Binding-site contacts:
Ligand atom C11 contacts residue THR21 of chain 1.K at 3.7 Å.
Ligand atom C32 contacts residue TYR108 of chain 1.L at 3.4 Å (hydrophobic).
Ligand atom N22 contacts residue THR1 of chain 1.K at 3.6 Å.
Ligand atom C11 contacts residue ARG19 of chain 1.K at 3.2 Å.
Ligand atom C12 contacts residue THR1 of chain 1.K at 2.5 Å.
Ligand atom O13 contacts residue THR21 of chain 1.K at 3.0 Å (h-bond).
Ligand atom O21 contacts residue MES1 of chain 1.LA at 2.3 Å (h-bond).
Ligand atom C10 contacts residue THR1 of chain 1.K at 1.5 Å.
Ligand atom O13 contacts residue MES1 of chain 1.LA at 3.5 Å.
Ligand atom C9 contacts residue THR1 of chain 1.K at 1.4 Å.
Ligand atom C4 contacts residue MET31 of chain 1.K at 3.5 Å (hydrophobic).
Ligand atom C23 contacts residue GLY47 of chain 1.K at 3.6 Å.
Ligand atom C7 contacts residue THR1 of chain 1.K at 2.6 Å.
Ligand atom C7 contacts residue LYS33 of chain 1.K at 3.7 Å.
Ligand atom C12 contacts residue MES1 of chain 1.LA at 3.3 Å.
Ligand atom O13 contacts residue THR1 of chain 1.K at 3.5 Å (h-bond).
Ligand atom C10 contacts residue TYR169 of chain 1.K at 3.6 Å (hydrophobic).
Ligand atom O21 contacts residue GLY47 of chain 1.K at 3.4 Å (h-bond).
Ligand atom O49 contacts residue THR21 of chain 1.K at 3.4 Å (h-bond).
Ligand atom N22 contacts residue GLY47 of chain 1.K at 3.0 Å (h-bond).
Ligand atom C2 contacts residue MET45 of chain 1.K at 3.6 Å (hydrophobic).
Ligand atom C9 contacts residue MES1 of chain 1.LA at 3.6 Å.
Ligand atom O49 contacts residue ALA20 of chain 1.K at 3.3 Å.
Ligand atom C1 contacts residue MET45 of chain 1.K at 3.6 Å (hydrophobic).
Ligand atom C6 contacts residue LYS33 of chain 1.K at 3.5 Å.
Ligand atom C11 contacts residue TYR169 of chain 1.K at 3.2 Å (hydrophobic).
Ligand atom C48 contacts residue GLY47 of chain 1.K at 3.4 Å.
Ligand atom C4 contacts residue ALA49 of chain 1.K at 3.6 Å (hydrophobic).
Ligand atom C3 contacts residue ALA49 of chain 1.K at 3.5 Å (hydrophobic).
Ligand atom N28 contacts residue ASP126 of chain 1.L at 3.5 Å (salt-bridge).
Ligand atom C8 contacts residue THR1 of chain 1.K at 2.3 Å.
Ligand atom C48 contacts residue MES1 of chain 1.LA at 3.6 Å.
Ligand atom O21 contacts residue THR1 of chain 1.K at 2.3 Å (h-bond).
Ligand atom N25 contacts residue THR21 of chain 1.K at 3.1 Å (h-bond).
Ligand atom C5 contacts residue LYS33 of chain 1.K at 3.4 Å.
Ligand atom O39 contacts residue ALA49 of chain 1.K at 3.2 Å (h-bond).
Ligand atom C27 contacts residue THR21 of chain 1.K at 3.6 Å.
Ligand atom C30 contacts residue ASP126 of chain 1.L at 3.3 Å.
Ligand atom C24 contacts residue GLY47 of chain 1.K at 3.4 Å.
Ligand atom C11 contacts residue THR1 of chain 1.K at 2.5 Å.

Sequence of chain 1.L:
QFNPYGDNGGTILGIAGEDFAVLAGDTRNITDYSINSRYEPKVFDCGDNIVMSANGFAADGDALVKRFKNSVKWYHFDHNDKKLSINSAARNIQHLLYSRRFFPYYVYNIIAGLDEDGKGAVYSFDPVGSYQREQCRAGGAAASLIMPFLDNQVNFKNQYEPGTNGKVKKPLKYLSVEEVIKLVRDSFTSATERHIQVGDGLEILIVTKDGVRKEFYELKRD

This protein binds this small molecule.
Small molecule (SMILES): COc1ccc(C[C@H](NC(=O)[C@H](C)NC(=O)CN2CCOCC2)C(=O)N[C@@H](Cc2ccccc2)[C@@H](O)[C@H](C)CO)cc1

Sequence of chain 1.K:
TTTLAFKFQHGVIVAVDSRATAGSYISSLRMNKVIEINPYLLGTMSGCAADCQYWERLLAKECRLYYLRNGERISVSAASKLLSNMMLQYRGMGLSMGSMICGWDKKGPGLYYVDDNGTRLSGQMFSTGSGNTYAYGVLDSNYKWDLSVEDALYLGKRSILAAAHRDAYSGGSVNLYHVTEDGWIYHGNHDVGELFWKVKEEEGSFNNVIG